The small molecule below binds the protein below.
Small molecule (SMILES): CC(=O)N[C@@H]1[C@@H](O)[C@H](O)[C@@H](CO)O[C@H]1O

Binding-site contacts:
Ligand atom C1 contacts residue HIS104 of chain 53.C at 3.5 Å.
Ligand atom O4 contacts residue HIS104 of chain 53.C at 3.8 Å.
Ligand atom O5 contacts residue HIS104 of chain 53.C at 3.7 Å.
Ligand atom C1 contacts residue ASN154 of chain 53.A at 1.4 Å.
Ligand atom O7 contacts residue ASN154 of chain 53.A at 3.2 Å (h-bond).
Ligand atom O5 contacts residue ASN154 of chain 53.A at 2.3 Å (h-bond).
Ligand atom C4 contacts residue HIS104 of chain 53.C at 4.0 Å.
Ligand atom C5 contacts residue HIS104 of chain 53.C at 3.4 Å.
Ligand atom C2 contacts residue HIS104 of chain 53.C at 4.2 Å.
Ligand atom C7 contacts residue ASN154 of chain 53.A at 3.5 Å.
Ligand atom O6 contacts residue HIS104 of chain 53.C at 3.6 Å.
Ligand atom C3 contacts residue ASN154 of chain 53.A at 3.8 Å.
Ligand atom C6 contacts residue HIS104 of chain 53.C at 3.8 Å.
Ligand atom C3 contacts residue HIS104 of chain 53.C at 3.7 Å.
Ligand atom N2 contacts residue ASN154 of chain 53.A at 3.0 Å (h-bond).
Ligand atom C5 contacts residue ASN154 of chain 53.A at 3.6 Å.
Ligand atom C4 contacts residue ASN154 of chain 53.A at 4.2 Å.
Ligand atom C2 contacts residue ASN154 of chain 53.A at 2.5 Å.

Sequence of chain 53.A:
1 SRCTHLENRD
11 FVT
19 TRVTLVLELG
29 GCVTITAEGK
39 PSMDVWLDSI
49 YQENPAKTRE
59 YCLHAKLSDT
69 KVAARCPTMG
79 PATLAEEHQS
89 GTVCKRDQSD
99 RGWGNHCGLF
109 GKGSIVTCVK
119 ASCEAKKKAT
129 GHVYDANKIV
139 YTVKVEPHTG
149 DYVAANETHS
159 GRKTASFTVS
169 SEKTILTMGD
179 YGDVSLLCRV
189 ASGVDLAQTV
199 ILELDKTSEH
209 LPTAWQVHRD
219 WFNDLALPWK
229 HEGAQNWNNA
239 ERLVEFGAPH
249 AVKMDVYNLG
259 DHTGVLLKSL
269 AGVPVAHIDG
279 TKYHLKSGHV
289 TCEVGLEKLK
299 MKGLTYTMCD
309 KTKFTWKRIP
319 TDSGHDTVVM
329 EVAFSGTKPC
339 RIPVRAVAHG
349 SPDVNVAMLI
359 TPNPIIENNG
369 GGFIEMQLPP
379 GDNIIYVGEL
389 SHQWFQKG

Sequence of chain 53.C:
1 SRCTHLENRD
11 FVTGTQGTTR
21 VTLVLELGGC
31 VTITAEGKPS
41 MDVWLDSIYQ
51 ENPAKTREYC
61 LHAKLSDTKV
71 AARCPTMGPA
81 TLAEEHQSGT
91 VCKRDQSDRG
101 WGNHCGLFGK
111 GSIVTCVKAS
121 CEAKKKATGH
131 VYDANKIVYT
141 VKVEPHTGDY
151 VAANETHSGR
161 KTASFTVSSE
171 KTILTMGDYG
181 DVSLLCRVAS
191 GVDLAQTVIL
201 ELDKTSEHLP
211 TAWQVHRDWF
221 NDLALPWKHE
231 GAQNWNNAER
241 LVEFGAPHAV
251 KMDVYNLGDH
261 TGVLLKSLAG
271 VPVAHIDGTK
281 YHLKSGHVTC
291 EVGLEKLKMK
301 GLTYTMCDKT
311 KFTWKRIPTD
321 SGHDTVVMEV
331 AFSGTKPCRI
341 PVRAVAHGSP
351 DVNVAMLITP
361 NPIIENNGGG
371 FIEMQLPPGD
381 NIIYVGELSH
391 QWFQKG